This small molecule binds to this protein.
Small molecule (SMILES): C/C=C(/C)C(=O)O

Binding-site contacts:
Ligand atom C contacts residue 2RA1 of chain 1.I at 1.4 Å.
Ligand atom O contacts residue 2RA1 of chain 1.I at 2.3 Å (h-bond).
Ligand atom O contacts residue DSN2 of chain 1.I at 4.2 Å.
Ligand atom C contacts residue DSN2 of chain 1.I at 4.2 Å.